This protein binds this small molecule.
Small molecule (SMILES): CC(=O)N[C@@H]1[C@@H](O)[C@H](O)[C@@H](CO)O[C@H]1O

Sequence of chain 1.A:
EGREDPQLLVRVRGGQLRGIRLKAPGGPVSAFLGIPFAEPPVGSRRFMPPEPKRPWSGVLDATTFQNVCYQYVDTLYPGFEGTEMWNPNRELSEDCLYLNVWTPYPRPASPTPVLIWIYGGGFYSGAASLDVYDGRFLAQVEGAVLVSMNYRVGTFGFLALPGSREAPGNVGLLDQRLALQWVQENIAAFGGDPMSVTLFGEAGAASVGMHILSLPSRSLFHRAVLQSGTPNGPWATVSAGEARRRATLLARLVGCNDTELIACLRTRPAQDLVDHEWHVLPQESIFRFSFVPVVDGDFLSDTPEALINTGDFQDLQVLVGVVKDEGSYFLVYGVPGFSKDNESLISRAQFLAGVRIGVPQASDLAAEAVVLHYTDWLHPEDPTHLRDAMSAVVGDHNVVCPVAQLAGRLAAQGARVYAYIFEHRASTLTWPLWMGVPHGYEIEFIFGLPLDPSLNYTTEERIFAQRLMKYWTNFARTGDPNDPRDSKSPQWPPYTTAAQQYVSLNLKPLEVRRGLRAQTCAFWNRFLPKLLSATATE

Binding-site contacts:
Ligand atom O5 contacts residue ASN350 of chain 1.A at 3.0 Å (h-bond).
Ligand atom N2 contacts residue GLY345 of chain 1.A at 3.8 Å.
Ligand atom C5 contacts residue ASN350 of chain 1.A at 4.3 Å.
Ligand atom O3 contacts residue GLY345 of chain 1.A at 4.4 Å.
Ligand atom C1 contacts residue SER347 of chain 1.A at 4.2 Å.
Ligand atom O5 contacts residue SER347 of chain 1.A at 3.8 Å.
Ligand atom O3 contacts residue GLN358 of chain 1.A at 4.3 Å.
Ligand atom O7 contacts residue ASN350 of chain 1.A at 3.5 Å (h-bond).
Ligand atom C2 contacts residue ASN350 of chain 1.A at 3.3 Å.
Ligand atom N2 contacts residue ASN350 of chain 1.A at 3.4 Å (h-bond).
Ligand atom C2 contacts residue GLY345 of chain 1.A at 4.2 Å.
Ligand atom C1 contacts residue GLY345 of chain 1.A at 4.0 Å.
Ligand atom O4 contacts residue GLY345 of chain 1.A at 4.1 Å.
Ligand atom C8 contacts residue ASN350 of chain 1.A at 4.2 Å.
Ligand atom C8 contacts residue SER352 of chain 1.A at 4.4 Å.
Ligand atom C1 contacts residue ASN350 of chain 1.A at 2.2 Å.
Ligand atom C5 contacts residue SER347 of chain 1.A at 4.5 Å.
Ligand atom C7 contacts residue ASN350 of chain 1.A at 3.5 Å.
Ligand atom C8 contacts residue LEU353 of chain 1.A at 3.5 Å (hydrophobic).
Ligand atom C3 contacts residue GLY345 of chain 1.A at 3.9 Å.